A protein and the small-molecule ligand that binds it are described below.
Small molecule (SMILES): c1coc(CNc2ncnc3nc[nH]c23)c1

Binding-site contacts:
Ligand atom C6 contacts residue ASP137 of chain 1.B at 3.9 Å.
Ligand atom N6 contacts residue ASP137 of chain 1.B at 3.0 Å (salt-bridge).
Ligand atom C4 contacts residue LEU159 of chain 1.B at 4.0 Å (hydrophobic).
Ligand atom CAM contacts residue ALA77 of chain 1.B at 3.8 Å (hydrophobic).
Ligand atom C5 contacts residue ASP137 of chain 1.B at 3.7 Å.
Ligand atom C8 contacts residue PHE156 of chain 1.B at 3.7 Å (hydrophobic).
Ligand atom CAP contacts residue ASP137 of chain 1.B at 3.9 Å.
Ligand atom N1 contacts residue LEU126 of chain 1.B at 3.7 Å.
Ligand atom C4 contacts residue LEU158 of chain 1.B at 4.0 Å (hydrophobic).
Ligand atom CAK contacts residue MET131 of chain 1.B at 4.0 Å (hydrophobic).
Ligand atom OAL contacts residue VAL167 of chain 1.B at 4.0 Å.
Ligand atom OAL contacts residue GLY195 of chain 1.B at 3.9 Å.
Ligand atom N7 contacts residue VAL167 of chain 1.B at 3.8 Å.
Ligand atom C8 contacts residue ASP137 of chain 1.B at 3.4 Å.
Ligand atom N7 contacts residue ASP137 of chain 1.B at 2.6 Å (salt-bridge).
Ligand atom C6 contacts residue MET131 of chain 1.B at 4.0 Å (hydrophobic).
Ligand atom N7 contacts residue PHE156 of chain 1.B at 3.9 Å.
Ligand atom CAN contacts residue GLY195 of chain 1.B at 4.0 Å.
Ligand atom C8 contacts residue LEU159 of chain 1.B at 3.7 Å (hydrophobic).
Ligand atom CAM contacts residue GLY195 of chain 1.B at 3.5 Å.
Ligand atom CAP contacts residue VAL167 of chain 1.B at 3.9 Å (hydrophobic).
Ligand atom N1 contacts residue ALA197 of chain 1.B at 3.9 Å.
Ligand atom C2 contacts residue ALA197 of chain 1.B at 3.5 Å (hydrophobic).
Ligand atom OAL contacts residue ASP137 of chain 1.B at 3.2 Å (salt-bridge).
Ligand atom OAL contacts residue THR169 of chain 1.B at 3.9 Å.
Ligand atom N6 contacts residue MET131 of chain 1.B at 3.5 Å.
Ligand atom N9 contacts residue LEU159 of chain 1.B at 2.9 Å (h-bond).
Ligand atom C2 contacts residue LEU126 of chain 1.B at 3.8 Å (hydrophobic).
Ligand atom N9 contacts residue LEU158 of chain 1.B at 3.6 Å.
Ligand atom CAO contacts residue TYR193 of chain 1.B at 3.9 Å (hydrophobic).
Ligand atom CAO contacts residue GLY195 of chain 1.B at 3.7 Å.
Ligand atom CAK contacts residue GLY195 of chain 1.B at 3.6 Å.
Ligand atom N7 contacts residue MET131 of chain 1.B at 4.0 Å.
Ligand atom C5 contacts residue VAL167 of chain 1.B at 3.7 Å (hydrophobic).
Ligand atom CAK contacts residue ASP137 of chain 1.B at 3.9 Å.
Ligand atom CAP contacts residue GLY195 of chain 1.B at 3.9 Å.
Ligand atom C6 contacts residue VAL167 of chain 1.B at 3.7 Å (hydrophobic).
Ligand atom N6 contacts residue VAL167 of chain 1.B at 3.7 Å.
Ligand atom CAO contacts residue ALA77 of chain 1.B at 4.0 Å (hydrophobic).
Ligand atom N3 contacts residue ALA197 of chain 1.B at 3.9 Å.

Sequence of chain 1.B:
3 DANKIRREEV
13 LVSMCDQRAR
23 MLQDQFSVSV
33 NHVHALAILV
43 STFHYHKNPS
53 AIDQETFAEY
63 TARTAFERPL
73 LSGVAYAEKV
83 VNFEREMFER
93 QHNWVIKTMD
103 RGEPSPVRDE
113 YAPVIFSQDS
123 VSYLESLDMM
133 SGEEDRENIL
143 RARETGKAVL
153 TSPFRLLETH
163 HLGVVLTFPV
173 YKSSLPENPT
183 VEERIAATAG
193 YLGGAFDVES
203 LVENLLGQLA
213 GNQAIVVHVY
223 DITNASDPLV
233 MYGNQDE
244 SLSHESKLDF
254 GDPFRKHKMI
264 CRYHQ